This protein binds this small molecule.
Small molecule (SMILES): CC(=O)N[C@@H]1[C@@H](O)[C@H](O)[C@@H](CO)O[C@H]1O

Sequence of chain 1.A:
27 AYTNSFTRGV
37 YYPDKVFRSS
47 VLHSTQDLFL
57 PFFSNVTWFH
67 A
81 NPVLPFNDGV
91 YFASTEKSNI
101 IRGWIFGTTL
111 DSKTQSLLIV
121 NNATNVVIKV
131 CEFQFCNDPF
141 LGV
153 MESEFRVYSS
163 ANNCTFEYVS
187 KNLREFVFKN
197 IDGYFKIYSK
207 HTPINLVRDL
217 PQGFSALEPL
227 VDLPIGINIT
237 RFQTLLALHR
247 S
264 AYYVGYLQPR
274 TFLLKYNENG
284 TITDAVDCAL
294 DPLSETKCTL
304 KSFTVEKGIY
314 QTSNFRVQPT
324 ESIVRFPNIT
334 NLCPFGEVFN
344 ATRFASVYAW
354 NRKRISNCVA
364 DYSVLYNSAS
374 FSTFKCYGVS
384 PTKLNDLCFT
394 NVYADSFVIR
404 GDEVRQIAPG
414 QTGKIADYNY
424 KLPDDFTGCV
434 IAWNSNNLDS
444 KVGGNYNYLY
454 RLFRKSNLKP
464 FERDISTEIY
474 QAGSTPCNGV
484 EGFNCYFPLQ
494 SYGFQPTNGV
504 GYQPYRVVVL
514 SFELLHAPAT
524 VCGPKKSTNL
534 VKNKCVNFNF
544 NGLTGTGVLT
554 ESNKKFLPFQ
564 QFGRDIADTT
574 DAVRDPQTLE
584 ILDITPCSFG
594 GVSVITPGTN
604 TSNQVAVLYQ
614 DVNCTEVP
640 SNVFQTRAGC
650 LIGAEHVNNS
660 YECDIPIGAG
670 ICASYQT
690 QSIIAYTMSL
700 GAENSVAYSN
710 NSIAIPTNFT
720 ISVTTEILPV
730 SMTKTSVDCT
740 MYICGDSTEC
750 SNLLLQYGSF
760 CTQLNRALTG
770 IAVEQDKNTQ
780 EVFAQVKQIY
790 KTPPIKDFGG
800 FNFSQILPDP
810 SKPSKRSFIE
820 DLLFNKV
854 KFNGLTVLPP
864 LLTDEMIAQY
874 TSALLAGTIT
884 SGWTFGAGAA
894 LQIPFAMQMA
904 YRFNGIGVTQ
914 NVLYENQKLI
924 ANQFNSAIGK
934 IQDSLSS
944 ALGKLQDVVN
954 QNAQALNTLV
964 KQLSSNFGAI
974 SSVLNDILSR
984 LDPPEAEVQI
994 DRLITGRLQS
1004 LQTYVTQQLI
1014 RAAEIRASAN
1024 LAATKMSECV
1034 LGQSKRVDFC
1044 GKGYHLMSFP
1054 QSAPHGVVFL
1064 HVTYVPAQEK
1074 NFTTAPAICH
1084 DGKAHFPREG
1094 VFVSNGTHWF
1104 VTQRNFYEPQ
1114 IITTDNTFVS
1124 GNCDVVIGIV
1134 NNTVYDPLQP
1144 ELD

Binding-site contacts:
Ligand atom O5 contacts residue ASN165 of chain 1.A at 2.4 Å (h-bond).
Ligand atom C6 contacts residue ASN165 of chain 1.A at 4.4 Å.
Ligand atom C2 contacts residue ASN165 of chain 1.A at 2.5 Å.
Ligand atom C4 contacts residue ASN165 of chain 1.A at 4.3 Å.
Ligand atom O5 contacts residue GLU132 of chain 1.A at 4.0 Å.
Ligand atom O6 contacts residue ASN165 of chain 1.A at 3.8 Å.
Ligand atom C3 contacts residue ASN165 of chain 1.A at 3.8 Å.
Ligand atom C5 contacts residue ASN165 of chain 1.A at 3.7 Å.
Ligand atom O6 contacts residue ASN164 of chain 1.A at 4.3 Å.
Ligand atom N2 contacts residue ASN165 of chain 1.A at 2.9 Å (h-bond).
Ligand atom C7 contacts residue ASN165 of chain 1.A at 3.9 Å.
Ligand atom C1 contacts residue GLU132 of chain 1.A at 3.6 Å.
Ligand atom C1 contacts residue ASN165 of chain 1.A at 1.4 Å.